Sequence of chain 1.B:
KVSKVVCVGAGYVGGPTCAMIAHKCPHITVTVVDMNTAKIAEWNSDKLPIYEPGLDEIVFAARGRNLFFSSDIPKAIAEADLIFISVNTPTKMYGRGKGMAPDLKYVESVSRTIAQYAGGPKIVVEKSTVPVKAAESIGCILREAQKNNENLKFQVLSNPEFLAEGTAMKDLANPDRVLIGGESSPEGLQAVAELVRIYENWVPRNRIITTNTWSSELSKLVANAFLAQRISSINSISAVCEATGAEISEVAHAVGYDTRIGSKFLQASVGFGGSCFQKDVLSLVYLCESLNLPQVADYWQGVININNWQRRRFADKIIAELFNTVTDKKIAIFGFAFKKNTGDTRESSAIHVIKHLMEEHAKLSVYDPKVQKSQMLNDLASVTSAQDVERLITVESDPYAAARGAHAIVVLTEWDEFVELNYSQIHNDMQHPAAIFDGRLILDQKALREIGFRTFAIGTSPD

A small-molecule ligand and the protein it binds are described below.
Small molecule (SMILES): O=c1ccn([C@@H]2O[C@H](CO[P](=O)(O)O[P](=O)(O)O[C@H]3OC[C@@H](O)[C@H](O)[C@H]3O)[C@@H](O)[C@H]2O)c(=O)[nH]1

Binding-site contacts:
Ligand atom C6 contacts residue ILE238 of chain 1.A at 3.5 Å (hydrophobic).
Ligand atom O3D contacts residue GLY280 of chain 1.A at 2.9 Å (h-bond).
Ligand atom O4D contacts residue PHE279 of chain 1.A at 3.3 Å.
Ligand atom O2 contacts residue ARG447 of chain 1.A at 3.5 Å (salt-bridge).
Ligand atom O4' contacts residue PHE169 of chain 1.A at 3.4 Å.
Ligand atom C4' contacts residue LEU170 of chain 1.A at 3.5 Å (hydrophobic).
Ligand atom N1 contacts residue ILE238 of chain 1.A at 3.5 Å.
Ligand atom O2A contacts residue PHE284 of chain 1.A at 3.6 Å.
Ligand atom O2B contacts residue GLU172 of chain 1.A at 2.9 Å (salt-bridge).
Ligand atom O4 contacts residue PHE272 of chain 1.A at 3.4 Å.
Ligand atom C3' contacts residue LEU170 of chain 1.A at 3.4 Å (hydrophobic).
Ligand atom N3 contacts residue GLN274 of chain 1.A at 2.8 Å (h-bond).
Ligand atom C4 contacts residue GLN274 of chain 1.A at 3.5 Å.
Ligand atom O5' contacts residue CYS283 of chain 1.A at 3.2 Å.
Ligand atom O4 contacts residue GLN274 of chain 1.A at 3.1 Å (h-bond).
Ligand atom O2D contacts residue ARG447 of chain 1.A at 2.8 Å (salt-bridge).
Ligand atom O2B contacts residue ALA171 of chain 1.A at 3.6 Å.
Ligand atom O4' contacts residue GLU168 of chain 1.A at 3.3 Å (salt-bridge).
Ligand atom C5' contacts residue LEU170 of chain 1.A at 3.6 Å (hydrophobic).
Ligand atom O2' contacts residue ARG267 of chain 1.B at 2.8 Å (salt-bridge).
Ligand atom O2D contacts residue PHE345 of chain 1.A at 3.4 Å (h-bond).
Ligand atom C4' contacts residue LYS227 of chain 1.A at 3.5 Å.
Ligand atom C1' contacts residue PHE284 of chain 1.A at 3.6 Å (hydrophobic).
Ligand atom O3B contacts residue ALA171 of chain 1.A at 3.4 Å.
Ligand atom O3A contacts residue LYS346 of chain 1.A at 3.4 Å (salt-bridge).
Ligand atom O4' contacts residue LEU170 of chain 1.A at 3.0 Å (h-bond).
Ligand atom O4' contacts residue LYS227 of chain 1.A at 2.9 Å (salt-bridge).
Ligand atom O2 contacts residue SER276 of chain 1.A at 2.8 Å (h-bond).
Ligand atom PA contacts residue LYS346 of chain 1.A at 3.6 Å.
Ligand atom O3D contacts residue PHE345 of chain 1.A at 2.7 Å (h-bond).
Ligand atom C4D contacts residue GLY280 of chain 1.A at 3.5 Å.
Ligand atom O3' contacts residue ARG267 of chain 1.B at 3.0 Å (salt-bridge).
Ligand atom O3' contacts residue PHE169 of chain 1.A at 2.9 Å (h-bond).
Ligand atom O1A contacts residue LYS346 of chain 1.A at 2.7 Å (salt-bridge).
Ligand atom C5 contacts residue PHE272 of chain 1.A at 3.6 Å (hydrophobic).
Ligand atom C3D contacts residue PHE345 of chain 1.A at 3.5 Å (hydrophobic).
Ligand atom O2A contacts residue PHE272 of chain 1.A at 3.2 Å.
Ligand atom C5' contacts residue CYS283 of chain 1.A at 3.6 Å (hydrophobic).
Ligand atom C3' contacts residue PHE169 of chain 1.A at 3.6 Å (hydrophobic).
Ligand atom O4D contacts residue ILE238 of chain 1.A at 3.4 Å.

Sequence of chain 1.A:
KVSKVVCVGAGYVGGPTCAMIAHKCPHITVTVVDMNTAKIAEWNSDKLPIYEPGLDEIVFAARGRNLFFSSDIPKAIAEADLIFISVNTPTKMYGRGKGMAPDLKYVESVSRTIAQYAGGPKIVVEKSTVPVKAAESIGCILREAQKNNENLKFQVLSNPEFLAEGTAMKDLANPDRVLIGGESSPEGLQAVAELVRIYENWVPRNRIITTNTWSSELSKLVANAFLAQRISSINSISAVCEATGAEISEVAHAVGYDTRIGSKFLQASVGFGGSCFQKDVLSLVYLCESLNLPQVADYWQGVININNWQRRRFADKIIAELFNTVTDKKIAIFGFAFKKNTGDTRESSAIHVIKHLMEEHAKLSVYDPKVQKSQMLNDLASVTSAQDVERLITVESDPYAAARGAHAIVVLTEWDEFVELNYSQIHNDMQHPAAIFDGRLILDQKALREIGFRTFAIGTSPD